Binding-site contacts:
Ligand atom O contacts residue ASP48 of chain 1.A at 4.3 Å.
Ligand atom CD1 contacts residue PHE47 of chain 1.A at 4.4 Å (hydrophobic).
Ligand atom CD1 contacts residue GLN180 of chain 1.A at 3.4 Å.
Ligand atom CZ contacts residue ASP183 of chain 1.A at 3.4 Å.
Ligand atom N contacts residue GLN198 of chain 1.A at 4.2 Å.
Ligand atom N contacts residue GLN180 of chain 1.A at 3.3 Å (h-bond).
Ligand atom CG contacts residue PHE47 of chain 1.A at 4.3 Å (hydrophobic).
Ligand atom OH contacts residue LEU78 of chain 1.A at 3.2 Å.
Ligand atom CE1 contacts residue GLY46 of chain 1.A at 3.8 Å.
Ligand atom OH contacts residue ASP183 of chain 1.A at 2.5 Å (salt-bridge).
Ligand atom CD1 contacts residue GLU192 of chain 1.A at 4.5 Å.
Ligand atom CE2 contacts residue LEU78 of chain 1.A at 4.5 Å (hydrophobic).
Ligand atom CE1 contacts residue LYS44 of chain 1.A at 4.0 Å.
Ligand atom CG contacts residue GLY46 of chain 1.A at 4.1 Å.
Ligand atom OXT contacts residue ASP48 of chain 1.A at 4.0 Å.
Ligand atom C contacts residue GLN198 of chain 1.A at 3.9 Å.
Ligand atom CE2 contacts residue ASN129 of chain 1.A at 4.0 Å.
Ligand atom CE2 contacts residue ASP183 of chain 1.A at 3.5 Å.
Ligand atom OH contacts residue GLN180 of chain 1.A at 3.8 Å.
Ligand atom O contacts residue GLN198 of chain 1.A at 3.8 Å.
Ligand atom CE1 contacts residue LEU78 of chain 1.A at 4.5 Å (hydrophobic).
Ligand atom CA contacts residue GLN198 of chain 1.A at 3.7 Å.
Ligand atom CZ contacts residue LYS44 of chain 1.A at 4.1 Å.
Ligand atom CE2 contacts residue GLN180 of chain 1.A at 4.4 Å.
Ligand atom CE1 contacts residue GLN180 of chain 1.A at 3.4 Å.
Ligand atom CZ contacts residue LEU78 of chain 1.A at 3.9 Å (hydrophobic).
Ligand atom CG contacts residue GLN180 of chain 1.A at 4.0 Å.
Ligand atom CZ contacts residue GLN180 of chain 1.A at 3.6 Å.
Ligand atom CD2 contacts residue GLY80 of chain 1.A at 4.1 Å.
Ligand atom C contacts residue ASP48 of chain 1.A at 4.2 Å.
Ligand atom CE1 contacts residue GLU192 of chain 1.A at 3.8 Å.
Ligand atom CB contacts residue ASP48 of chain 1.A at 4.0 Å.
Ligand atom CB contacts residue GLY46 of chain 1.A at 4.2 Å.
Ligand atom CE2 contacts residue GLY80 of chain 1.A at 4.2 Å.
Ligand atom CD1 contacts residue GLY46 of chain 1.A at 3.7 Å.
Ligand atom CA contacts residue GLN180 of chain 1.A at 3.8 Å.
Ligand atom OH contacts residue LYS44 of chain 1.A at 3.3 Å (salt-bridge).
Ligand atom CB contacts residue PHE47 of chain 1.A at 4.1 Å (hydrophobic).
Ligand atom OXT contacts residue GLN198 of chain 1.A at 4.2 Å.

A small-molecule ligand and the protein it binds are described below.
Small molecule (SMILES): N[C@@H](Cc1ccc(O)cc1)C(=O)O

Sequence of chain 1.A:
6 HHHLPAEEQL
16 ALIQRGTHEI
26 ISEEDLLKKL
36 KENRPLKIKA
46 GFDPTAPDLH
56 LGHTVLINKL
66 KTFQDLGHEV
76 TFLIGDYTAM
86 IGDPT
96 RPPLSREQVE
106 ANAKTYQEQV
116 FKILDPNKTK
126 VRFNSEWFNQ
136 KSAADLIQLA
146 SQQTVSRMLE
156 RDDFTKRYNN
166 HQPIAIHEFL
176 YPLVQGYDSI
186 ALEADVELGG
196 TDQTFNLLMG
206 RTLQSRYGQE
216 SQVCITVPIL